Binding-site contacts:
Ligand atom N contacts residue GLY69 of chain 1.A at 3.0 Å (h-bond).
Ligand atom C contacts residue VAL71 of chain 1.A at 4.1 Å (hydrophobic).
Ligand atom CB contacts residue VAL71 of chain 1.A at 4.1 Å (hydrophobic).
Ligand atom CB contacts residue GLY69 of chain 1.A at 4.0 Å.
Ligand atom CA contacts residue ZN1 of chain 1.D at 4.0 Å.
Ligand atom CB contacts residue GLY69 of chain 1.A at 4.0 Å.
Ligand atom CA contacts residue GLY69 of chain 1.A at 4.0 Å.
Ligand atom OG contacts residue GLY69 of chain 1.A at 3.2 Å.
Ligand atom CE contacts residue VAL71 of chain 1.A at 4.2 Å (hydrophobic).
Ligand atom SD contacts residue HIS174 of chain 1.A at 3.8 Å.
Ligand atom N contacts residue VAL71 of chain 1.A at 4.2 Å.
Ligand atom CA contacts residue GLY69 of chain 1.A at 3.5 Å.
Ligand atom CB contacts residue GLY70 of chain 1.A at 4.1 Å.
Ligand atom O contacts residue VAL71 of chain 1.A at 2.9 Å (h-bond).
Ligand atom CA contacts residue LEU132 of chain 1.A at 3.9 Å (hydrophobic).
Ligand atom CE contacts residue LEU125 of chain 1.A at 3.8 Å (hydrophobic).
Ligand atom CA contacts residue GLY130 of chain 1.A at 4.0 Å.
Ligand atom CA contacts residue HIS174 of chain 1.A at 3.5 Å.
Ligand atom SD contacts residue GLU129 of chain 1.A at 4.0 Å.
Ligand atom CG contacts residue HIS174 of chain 1.A at 3.6 Å.
Ligand atom CB contacts residue HIS174 of chain 1.A at 3.7 Å.
Ligand atom CB contacts residue GLY130 of chain 1.A at 3.5 Å.
Ligand atom CB contacts residue GLU175 of chain 1.A at 3.6 Å.
Ligand atom O contacts residue GLY70 of chain 1.A at 3.4 Å.
Ligand atom CB contacts residue LEU132 of chain 1.A at 4.0 Å (hydrophobic).
Ligand atom CB contacts residue OCS131 of chain 1.A at 4.1 Å.
Ligand atom CG contacts residue GLY130 of chain 1.A at 3.8 Å.
Ligand atom O contacts residue GLY72 of chain 1.A at 3.5 Å (h-bond).
Ligand atom N contacts residue GLY130 of chain 1.A at 3.1 Å (h-bond).
Ligand atom CE contacts residue VAL171 of chain 1.A at 3.9 Å (hydrophobic).
Ligand atom CA contacts residue GLU175 of chain 1.A at 3.5 Å.
Ligand atom OG contacts residue GLY70 of chain 1.A at 3.7 Å.
Ligand atom CE contacts residue TYR167 of chain 1.A at 3.6 Å (hydrophobic).
Ligand atom C contacts residue GLY130 of chain 1.A at 4.1 Å.
Ligand atom N contacts residue GLY70 of chain 1.A at 3.7 Å.
Ligand atom CB contacts residue ARG68 of chain 1.A at 4.1 Å.
Ligand atom SD contacts residue ILE170 of chain 1.A at 4.1 Å.
Ligand atom CB contacts residue VAL71 of chain 1.A at 3.9 Å (hydrophobic).
Ligand atom CA contacts residue GLY130 of chain 1.A at 4.1 Å.
Ligand atom C contacts residue GLY69 of chain 1.A at 3.7 Å.

Sequence of chain 1.A:
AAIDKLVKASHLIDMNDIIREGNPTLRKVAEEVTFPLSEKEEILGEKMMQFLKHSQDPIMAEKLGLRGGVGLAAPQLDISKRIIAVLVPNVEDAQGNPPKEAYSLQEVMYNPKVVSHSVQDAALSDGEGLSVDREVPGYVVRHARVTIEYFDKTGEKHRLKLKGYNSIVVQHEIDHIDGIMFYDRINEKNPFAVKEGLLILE

This small molecule binds to this protein.
Small molecule (SMILES): CSCCCC(=O)N[C@@H](C)C(=O)N[C@@H](CO)C(=O)O